Sequence of chain 1.B:
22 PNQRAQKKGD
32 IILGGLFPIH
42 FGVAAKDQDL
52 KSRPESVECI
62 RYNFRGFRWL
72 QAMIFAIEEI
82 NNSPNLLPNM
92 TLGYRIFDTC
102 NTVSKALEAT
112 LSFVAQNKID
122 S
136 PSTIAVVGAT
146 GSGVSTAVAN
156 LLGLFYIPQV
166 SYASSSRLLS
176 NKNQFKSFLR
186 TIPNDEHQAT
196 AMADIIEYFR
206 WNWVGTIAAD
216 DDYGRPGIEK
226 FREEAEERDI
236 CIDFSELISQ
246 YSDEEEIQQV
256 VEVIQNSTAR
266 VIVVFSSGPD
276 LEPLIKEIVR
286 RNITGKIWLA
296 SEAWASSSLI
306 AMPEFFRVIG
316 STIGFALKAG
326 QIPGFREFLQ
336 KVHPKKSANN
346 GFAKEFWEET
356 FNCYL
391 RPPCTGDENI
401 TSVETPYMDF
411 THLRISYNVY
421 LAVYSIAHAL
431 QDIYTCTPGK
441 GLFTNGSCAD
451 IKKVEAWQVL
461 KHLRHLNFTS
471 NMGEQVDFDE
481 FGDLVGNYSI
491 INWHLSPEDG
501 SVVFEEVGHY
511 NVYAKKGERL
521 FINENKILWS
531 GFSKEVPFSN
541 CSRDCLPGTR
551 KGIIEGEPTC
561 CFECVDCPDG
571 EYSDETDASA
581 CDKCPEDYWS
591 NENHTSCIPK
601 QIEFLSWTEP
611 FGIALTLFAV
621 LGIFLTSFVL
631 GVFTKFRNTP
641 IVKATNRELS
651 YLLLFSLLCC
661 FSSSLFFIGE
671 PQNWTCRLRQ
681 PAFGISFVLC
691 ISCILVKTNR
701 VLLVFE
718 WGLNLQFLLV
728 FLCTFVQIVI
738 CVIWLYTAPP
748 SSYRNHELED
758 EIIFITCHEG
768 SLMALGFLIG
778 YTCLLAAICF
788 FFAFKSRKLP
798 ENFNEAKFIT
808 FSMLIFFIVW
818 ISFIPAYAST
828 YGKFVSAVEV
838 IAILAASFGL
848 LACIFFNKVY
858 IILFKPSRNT

This protein binds this small molecule.
Small molecule (SMILES): CC(=O)N[C@@H]1[C@@H](O)[C@H](O)[C@@H](CO)O[C@H]1O

Binding-site contacts:
Ligand atom O5 contacts residue ASN399 of chain 1.B at 2.4 Å (h-bond).
Ligand atom N2 contacts residue SER402 of chain 1.B at 4.5 Å.
Ligand atom C8 contacts residue SER402 of chain 1.B at 4.5 Å.
Ligand atom O4 contacts residue ASN399 of chain 1.B at 4.3 Å.
Ligand atom C2 contacts residue THR401 of chain 1.B at 3.1 Å.
Ligand atom C4 contacts residue ASN399 of chain 1.B at 4.1 Å.
Ligand atom C1 contacts residue ASN399 of chain 1.B at 1.4 Å.
Ligand atom C3 contacts residue THR401 of chain 1.B at 4.1 Å.
Ligand atom C7 contacts residue THR401 of chain 1.B at 3.4 Å.
Ligand atom C5 contacts residue ASN399 of chain 1.B at 3.7 Å.
Ligand atom O5 contacts residue THR401 of chain 1.B at 4.4 Å.
Ligand atom C2 contacts residue ASN399 of chain 1.B at 2.5 Å.
Ligand atom N2 contacts residue ASN399 of chain 1.B at 2.8 Å (h-bond).
Ligand atom C8 contacts residue THR401 of chain 1.B at 4.5 Å.
Ligand atom C3 contacts residue ASN399 of chain 1.B at 3.8 Å.
Ligand atom C1 contacts residue THR401 of chain 1.B at 3.9 Å.
Ligand atom O3 contacts residue THR401 of chain 1.B at 3.9 Å.
Ligand atom N2 contacts residue THR401 of chain 1.B at 3.4 Å (h-bond).
Ligand atom O7 contacts residue THR401 of chain 1.B at 3.0 Å (h-bond).
Ligand atom C7 contacts residue ASN399 of chain 1.B at 4.1 Å.